A small-molecule ligand and the protein it binds are described below.
Small molecule (SMILES): CC(=O)N[C@@H]1[C@@H](O)[C@H](O)[C@@H](CO)O[C@H]1O

Binding-site contacts:
Ligand atom C7 contacts residue ASN122 of chain 1.A at 2.9 Å.
Ligand atom C1 contacts residue ASN122 of chain 1.A at 1.4 Å.
Ligand atom C7 contacts residue ASN125 of chain 1.A at 3.6 Å.
Ligand atom C3 contacts residue ASN122 of chain 1.A at 3.8 Å.
Ligand atom C6 contacts residue LYS129 of chain 1.A at 3.9 Å.
Ligand atom C8 contacts residue ASN122 of chain 1.A at 3.5 Å.
Ligand atom N2 contacts residue ASN122 of chain 1.A at 2.9 Å (h-bond).
Ligand atom C5 contacts residue ASN122 of chain 1.A at 3.7 Å.
Ligand atom O7 contacts residue ASN125 of chain 1.A at 2.8 Å (h-bond).
Ligand atom C5 contacts residue VAL127 of chain 1.A at 3.6 Å (hydrophobic).
Ligand atom O6 contacts residue LYS129 of chain 1.A at 4.1 Å.
Ligand atom O5 contacts residue ASN122 of chain 1.A at 2.4 Å (h-bond).
Ligand atom C6 contacts residue VAL127 of chain 1.A at 3.7 Å (hydrophobic).
Ligand atom O7 contacts residue ASN122 of chain 1.A at 3.1 Å (h-bond).
Ligand atom O5 contacts residue VAL127 of chain 1.A at 3.7 Å.
Ligand atom C8 contacts residue ASN125 of chain 1.A at 3.6 Å.
Ligand atom C1 contacts residue VAL127 of chain 1.A at 4.0 Å (hydrophobic).
Ligand atom C2 contacts residue ASN122 of chain 1.A at 2.5 Å.
Ligand atom C4 contacts residue ASN122 of chain 1.A at 4.2 Å.

Sequence of chain 1.A:
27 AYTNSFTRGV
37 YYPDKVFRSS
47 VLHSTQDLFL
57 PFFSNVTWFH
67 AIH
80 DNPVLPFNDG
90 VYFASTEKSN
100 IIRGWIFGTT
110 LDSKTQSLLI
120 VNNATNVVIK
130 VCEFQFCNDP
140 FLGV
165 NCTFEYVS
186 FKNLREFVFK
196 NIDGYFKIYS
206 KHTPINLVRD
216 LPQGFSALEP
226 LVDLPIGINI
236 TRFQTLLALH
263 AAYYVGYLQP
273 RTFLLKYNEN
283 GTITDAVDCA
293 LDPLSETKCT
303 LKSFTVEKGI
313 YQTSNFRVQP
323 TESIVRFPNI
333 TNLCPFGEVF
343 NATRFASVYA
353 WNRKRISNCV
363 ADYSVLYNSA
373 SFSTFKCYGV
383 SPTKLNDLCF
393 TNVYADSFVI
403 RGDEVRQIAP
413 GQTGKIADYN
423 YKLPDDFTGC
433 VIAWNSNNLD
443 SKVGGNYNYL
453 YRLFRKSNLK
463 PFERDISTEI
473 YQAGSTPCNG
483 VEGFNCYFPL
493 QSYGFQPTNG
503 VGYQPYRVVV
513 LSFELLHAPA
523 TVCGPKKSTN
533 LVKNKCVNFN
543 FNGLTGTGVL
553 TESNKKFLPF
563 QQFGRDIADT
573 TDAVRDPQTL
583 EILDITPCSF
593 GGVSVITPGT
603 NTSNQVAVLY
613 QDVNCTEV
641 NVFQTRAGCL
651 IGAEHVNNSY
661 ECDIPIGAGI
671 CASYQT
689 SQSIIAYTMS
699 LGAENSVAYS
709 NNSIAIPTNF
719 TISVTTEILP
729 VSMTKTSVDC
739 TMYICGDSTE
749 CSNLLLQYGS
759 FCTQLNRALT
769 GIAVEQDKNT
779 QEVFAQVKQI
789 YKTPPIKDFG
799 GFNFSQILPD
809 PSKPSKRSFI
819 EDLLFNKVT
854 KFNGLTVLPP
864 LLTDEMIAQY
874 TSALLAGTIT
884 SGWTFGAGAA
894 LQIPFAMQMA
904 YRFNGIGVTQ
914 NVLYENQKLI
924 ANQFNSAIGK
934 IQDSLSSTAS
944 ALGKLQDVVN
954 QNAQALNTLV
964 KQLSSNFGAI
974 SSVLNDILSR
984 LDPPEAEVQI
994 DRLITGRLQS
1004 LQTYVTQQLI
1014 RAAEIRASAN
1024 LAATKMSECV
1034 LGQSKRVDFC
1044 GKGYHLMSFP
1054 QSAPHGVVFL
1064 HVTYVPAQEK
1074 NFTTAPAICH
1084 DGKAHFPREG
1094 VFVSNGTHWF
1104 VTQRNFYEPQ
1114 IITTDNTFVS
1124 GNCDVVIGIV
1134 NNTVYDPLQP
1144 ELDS